Binding-site contacts:
Ligand atom C3 contacts residue PRO127 of chain 1.B at 4.3 Å (hydrophobic).
Ligand atom C2 contacts residue PRO127 of chain 1.B at 4.0 Å (hydrophobic).
Ligand atom C1 contacts residue HIS270 of chain 1.B at 4.2 Å.
Ligand atom O contacts residue TRP102 of chain 1.B at 3.8 Å.
Ligand atom C6 contacts residue ILE105 of chain 1.B at 4.2 Å (hydrophobic).
Ligand atom C1 contacts residue ASP101 of chain 1.B at 3.2 Å.
Ligand atom C6 contacts residue TYR209 of chain 1.B at 4.3 Å (hydrophobic).
Ligand atom C3 contacts residue ILE105 of chain 1.B at 4.2 Å (hydrophobic).
Ligand atom C3 contacts residue LEU213 of chain 1.B at 4.4 Å (hydrophobic).
Ligand atom C5 contacts residue TYR209 of chain 1.B at 3.9 Å (hydrophobic).
Ligand atom C6 contacts residue TRP102 of chain 1.B at 3.8 Å (hydrophobic).
Ligand atom C6 contacts residue ASP101 of chain 1.B at 3.4 Å.
Ligand atom C5 contacts residue ILE105 of chain 1.B at 4.1 Å (hydrophobic).
Ligand atom C2 contacts residue ILE244 of chain 1.B at 3.7 Å (hydrophobic).
Ligand atom C3 contacts residue TYR132 of chain 1.B at 4.0 Å (hydrophobic).
Ligand atom C5 contacts residue TRP102 of chain 1.B at 3.5 Å (hydrophobic).
Ligand atom O contacts residue ILE105 of chain 1.B at 3.4 Å.
Ligand atom C4 contacts residue TYR209 of chain 1.B at 4.2 Å (hydrophobic).
Ligand atom C1 contacts residue ILE244 of chain 1.B at 4.4 Å (hydrophobic).
Ligand atom O contacts residue ASP101 of chain 1.B at 3.6 Å (salt-bridge).
Ligand atom C4 contacts residue LEU213 of chain 1.B at 3.7 Å (hydrophobic).
Ligand atom C5 contacts residue LEU213 of chain 1.B at 4.0 Å (hydrophobic).
Ligand atom C4 contacts residue TYR148 of chain 1.B at 4.1 Å (hydrophobic).

Sequence of chain 1.B:
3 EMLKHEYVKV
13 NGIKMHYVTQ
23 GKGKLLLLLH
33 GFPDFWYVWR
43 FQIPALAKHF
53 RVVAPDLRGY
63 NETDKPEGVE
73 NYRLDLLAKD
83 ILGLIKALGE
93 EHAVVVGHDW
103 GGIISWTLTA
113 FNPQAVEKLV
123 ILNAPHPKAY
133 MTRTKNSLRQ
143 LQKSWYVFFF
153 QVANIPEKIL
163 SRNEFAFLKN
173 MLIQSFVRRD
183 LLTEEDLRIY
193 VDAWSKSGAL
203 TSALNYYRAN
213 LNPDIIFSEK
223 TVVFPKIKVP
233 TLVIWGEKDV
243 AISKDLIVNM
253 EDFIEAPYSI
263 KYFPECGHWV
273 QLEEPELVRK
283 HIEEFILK

The small molecule below binds the protein below.
Small molecule (SMILES): C1CC[C@H]2O[C@H]2C1